Binding-site contacts:
Ligand atom C3 contacts residue TYR477 of chain 1.A at 3.6 Å (hydrophobic).
Ligand atom C6 contacts residue TYR477 of chain 1.A at 3.9 Å (hydrophobic).
Ligand atom C2 contacts residue ASN481 of chain 1.A at 2.5 Å.
Ligand atom N2 contacts residue ASN473 of chain 1.A at 3.5 Å (h-bond).
Ligand atom O5 contacts residue TYR477 of chain 1.A at 3.0 Å.
Ligand atom C7 contacts residue ASN473 of chain 1.A at 4.0 Å.
Ligand atom O5 contacts residue ASN481 of chain 1.A at 2.4 Å (h-bond).
Ligand atom C8 contacts residue ASN473 of chain 1.A at 3.3 Å.
Ligand atom C2 contacts residue TYR477 of chain 1.A at 3.9 Å (hydrophobic).
Ligand atom C8 contacts residue LYS469 of chain 1.A at 4.0 Å.
Ligand atom N2 contacts residue ASN481 of chain 1.A at 3.0 Å (h-bond).
Ligand atom C4 contacts residue TYR477 of chain 1.A at 3.6 Å (hydrophobic).
Ligand atom C1 contacts residue TYR477 of chain 1.A at 3.5 Å (hydrophobic).
Ligand atom C1 contacts residue ASN481 of chain 1.A at 1.4 Å.
Ligand atom C5 contacts residue ASN481 of chain 1.A at 3.6 Å.
Ligand atom C8 contacts residue GLU482 of chain 1.A at 3.3 Å.
Ligand atom O4 contacts residue TYR477 of chain 1.A at 2.8 Å.
Ligand atom C7 contacts residue ASN481 of chain 1.A at 4.0 Å.
Ligand atom C8 contacts residue THR483 of chain 1.A at 3.8 Å.
Ligand atom O3 contacts residue TYR477 of chain 1.A at 3.8 Å.
Ligand atom C7 contacts residue GLU482 of chain 1.A at 4.4 Å.
Ligand atom C8 contacts residue TYR477 of chain 1.A at 4.0 Å (hydrophobic).
Ligand atom O6 contacts residue TYR477 of chain 1.A at 3.6 Å.
Ligand atom C3 contacts residue ASN481 of chain 1.A at 3.8 Å.
Ligand atom C5 contacts residue TYR477 of chain 1.A at 3.8 Å (hydrophobic).
Ligand atom C7 contacts residue THR483 of chain 1.A at 4.4 Å.
Ligand atom C4 contacts residue ASN481 of chain 1.A at 4.3 Å.

Sequence of chain 1.A:
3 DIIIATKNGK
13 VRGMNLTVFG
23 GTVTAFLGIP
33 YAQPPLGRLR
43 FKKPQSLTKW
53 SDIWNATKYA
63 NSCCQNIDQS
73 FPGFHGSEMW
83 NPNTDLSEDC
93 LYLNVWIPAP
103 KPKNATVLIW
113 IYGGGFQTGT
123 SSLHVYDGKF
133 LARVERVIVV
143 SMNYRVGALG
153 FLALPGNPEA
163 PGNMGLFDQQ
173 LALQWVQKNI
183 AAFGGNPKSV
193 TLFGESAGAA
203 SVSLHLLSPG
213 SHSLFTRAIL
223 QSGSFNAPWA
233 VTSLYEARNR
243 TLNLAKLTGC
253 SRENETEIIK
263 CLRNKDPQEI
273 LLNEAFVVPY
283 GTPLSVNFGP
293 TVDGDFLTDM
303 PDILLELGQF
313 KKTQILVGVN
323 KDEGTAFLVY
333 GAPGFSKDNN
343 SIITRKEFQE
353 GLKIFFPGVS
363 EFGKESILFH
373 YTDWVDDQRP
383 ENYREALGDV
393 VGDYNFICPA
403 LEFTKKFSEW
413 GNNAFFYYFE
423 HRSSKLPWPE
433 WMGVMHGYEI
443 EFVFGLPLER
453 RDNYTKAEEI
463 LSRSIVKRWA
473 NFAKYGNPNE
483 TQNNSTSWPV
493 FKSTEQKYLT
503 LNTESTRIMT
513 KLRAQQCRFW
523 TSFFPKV

The protein below binds the small molecule below.
Small molecule (SMILES): CC(=O)N[C@H]1[C@H](O[C@H]2[C@H](O)[C@@H](NC(C)=O)CO[C@@H]2CO)O[C@H](CO)[C@@H](O)[C@@H]1O